The protein below binds the small molecule below.
Small molecule (SMILES): O=C(O)C[C@@H]1CCC[C@H]1C(=O)c1ccc(-c2nnn[nH]2)cc1

Binding-site contacts:
Ligand atom O11 contacts residue GLY118 of chain 1.B at 3.2 Å (h-bond).
Ligand atom O10 contacts residue THR18 of chain 1.B at 3.2 Å.
Ligand atom C15 contacts residue ALA117 of chain 1.B at 3.6 Å (hydrophobic).
Ligand atom N19 contacts residue VAL122 of chain 1.B at 3.5 Å.
Ligand atom C09 contacts residue LYS22 of chain 1.B at 3.6 Å.
Ligand atom C15 contacts residue GLY118 of chain 1.B at 3.4 Å.
Ligand atom C09 contacts residue GLY118 of chain 1.B at 3.5 Å.
Ligand atom C18 contacts residue GLY151 of chain 1.A at 3.5 Å.
Ligand atom C14 contacts residue THR18 of chain 1.B at 3.4 Å.
Ligand atom C05 contacts residue ARG52 of chain 1.B at 3.5 Å.
Ligand atom C04 contacts residue THR48 of chain 1.B at 3.4 Å.
Ligand atom N20 contacts residue LEU153 of chain 1.A at 3.1 Å (h-bond).
Ligand atom O01 contacts residue THR48 of chain 1.B at 3.4 Å (h-bond).
Ligand atom N21 contacts residue GLY151 of chain 1.A at 3.4 Å.
Ligand atom C16 contacts residue VAL122 of chain 1.B at 3.6 Å (hydrophobic).
Ligand atom C08 contacts residue SO41 of chain 1.K at 3.4 Å.
Ligand atom C14 contacts residue LEU150 of chain 1.A at 3.6 Å (hydrophobic).
Ligand atom N19 contacts residue GLY151 of chain 1.A at 3.6 Å.
Ligand atom N21 contacts residue THR152 of chain 1.A at 3.3 Å (h-bond).
Ligand atom O10 contacts residue GLY19 of chain 1.B at 3.4 Å (h-bond).
Ligand atom N20 contacts residue GLY151 of chain 1.A at 3.4 Å.
Ligand atom N22 contacts residue GLY151 of chain 1.A at 3.2 Å (h-bond).
Ligand atom O01 contacts residue ALA117 of chain 1.B at 3.6 Å.
Ligand atom C06 contacts residue ARG52 of chain 1.B at 3.4 Å.
Ligand atom O10 contacts residue SO41 of chain 1.K at 3.2 Å (h-bond).
Ligand atom C17 contacts residue THR18 of chain 1.B at 3.6 Å.
Ligand atom O11 contacts residue LYS22 of chain 1.B at 3.6 Å (salt-bridge).
Ligand atom O10 contacts residue GLY118 of chain 1.B at 3.2 Å (h-bond).
Ligand atom C09 contacts residue SO41 of chain 1.K at 3.2 Å.
Ligand atom C04 contacts residue PRO78 of chain 1.B at 3.5 Å (hydrophobic).
Ligand atom C16 contacts residue GLY118 of chain 1.B at 3.7 Å.
Ligand atom C17 contacts residue ALA80 of chain 1.B at 3.7 Å (hydrophobic).
Ligand atom O10 contacts residue LYS22 of chain 1.B at 2.9 Å (salt-bridge).
Ligand atom C04 contacts residue MET79 of chain 1.B at 3.7 Å (hydrophobic).
Ligand atom C05 contacts residue THR48 of chain 1.B at 3.6 Å.
Ligand atom C13 contacts residue THR18 of chain 1.B at 3.5 Å.
Ligand atom C06 contacts residue ASP54 of chain 1.B at 3.6 Å.
Ligand atom C05 contacts residue ASP54 of chain 1.B at 3.6 Å.
Ligand atom N20 contacts residue ASN154 of chain 1.A at 2.8 Å (h-bond).
Ligand atom N21 contacts residue LEU153 of chain 1.A at 3.0 Å (h-bond).

Sequence of chain 1.B:
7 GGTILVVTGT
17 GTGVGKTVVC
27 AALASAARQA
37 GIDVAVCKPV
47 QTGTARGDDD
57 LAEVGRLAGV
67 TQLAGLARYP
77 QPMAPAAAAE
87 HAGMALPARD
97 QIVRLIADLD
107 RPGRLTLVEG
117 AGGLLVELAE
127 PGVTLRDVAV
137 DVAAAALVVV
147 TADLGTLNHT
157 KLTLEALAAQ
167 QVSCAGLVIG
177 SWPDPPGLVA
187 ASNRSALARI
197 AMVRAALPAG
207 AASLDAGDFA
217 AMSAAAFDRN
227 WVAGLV

Sequence of chain 1.A:
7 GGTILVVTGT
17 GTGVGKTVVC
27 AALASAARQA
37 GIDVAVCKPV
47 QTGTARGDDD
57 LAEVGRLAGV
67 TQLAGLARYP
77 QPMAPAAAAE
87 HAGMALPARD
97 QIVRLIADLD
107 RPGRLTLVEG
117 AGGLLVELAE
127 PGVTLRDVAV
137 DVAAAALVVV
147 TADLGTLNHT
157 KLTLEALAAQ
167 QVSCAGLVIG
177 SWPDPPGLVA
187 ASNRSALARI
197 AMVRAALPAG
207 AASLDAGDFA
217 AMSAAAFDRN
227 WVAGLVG